A protein and the small-molecule ligand that binds it are described below.
Small molecule (SMILES): Nc1ncnc2c1ncn2[C@@H]1O[C@H](COP(=O)(O)OP(=O)(O)O)C[C@H]1O

Sequence of chain 1.I:
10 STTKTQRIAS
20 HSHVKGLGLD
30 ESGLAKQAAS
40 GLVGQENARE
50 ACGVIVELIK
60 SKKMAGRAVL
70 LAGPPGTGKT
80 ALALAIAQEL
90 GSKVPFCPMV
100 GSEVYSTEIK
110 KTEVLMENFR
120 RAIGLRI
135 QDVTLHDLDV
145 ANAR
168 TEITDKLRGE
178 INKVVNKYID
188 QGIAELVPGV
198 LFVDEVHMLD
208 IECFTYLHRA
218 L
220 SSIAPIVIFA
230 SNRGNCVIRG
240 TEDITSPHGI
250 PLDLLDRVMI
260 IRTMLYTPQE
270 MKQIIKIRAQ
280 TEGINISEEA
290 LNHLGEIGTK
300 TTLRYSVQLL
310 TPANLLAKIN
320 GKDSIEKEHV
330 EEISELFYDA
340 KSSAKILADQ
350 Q

Binding-site contacts:
Ligand atom O1A contacts residue GLY77 of chain 1.I at 3.3 Å.
Ligand atom C2 contacts residue HIS22 of chain 1.I at 3.4 Å.
Ligand atom C5 contacts residue TYR265 of chain 1.I at 3.4 Å (hydrophobic).
Ligand atom O2A contacts residue GLY77 of chain 1.I at 3.0 Å (h-bond).
Ligand atom O3A contacts residue THR79 of chain 1.I at 3.6 Å (h-bond).
Ligand atom C2' contacts residue HIS20 of chain 1.I at 3.4 Å.
Ligand atom C3' contacts residue HIS20 of chain 1.I at 3.5 Å.
Ligand atom C2 contacts residue GLY40 of chain 1.I at 3.4 Å.
Ligand atom O2A contacts residue GLY75 of chain 1.I at 3.3 Å.
Ligand atom N3 contacts residue ILE273 of chain 1.I at 3.6 Å.
Ligand atom O2B contacts residue GLY75 of chain 1.I at 3.3 Å (h-bond).
Ligand atom N1 contacts residue VAL42 of chain 1.I at 3.2 Å (h-bond).
Ligand atom C8 contacts residue GLY77 of chain 1.I at 3.3 Å.
Ligand atom PB contacts residue LYS78 of chain 1.I at 3.6 Å.
Ligand atom PB contacts residue THR79 of chain 1.I at 3.7 Å.
Ligand atom N3 contacts residue HIS22 of chain 1.I at 3.1 Å (h-bond).
Ligand atom O1A contacts residue ALA80 of chain 1.I at 3.3 Å (h-bond).
Ligand atom O3B contacts residue LYS78 of chain 1.I at 3.0 Å (salt-bridge).
Ligand atom C6 contacts residue VAL42 of chain 1.I at 3.7 Å (hydrophobic).
Ligand atom O2B contacts residue GLY77 of chain 1.I at 2.8 Å (h-bond).
Ligand atom C3' contacts residue SER19 of chain 1.I at 3.5 Å.
Ligand atom O3B contacts residue PRO74 of chain 1.I at 3.6 Å.
Ligand atom C6 contacts residue TYR265 of chain 1.I at 3.5 Å (hydrophobic).
Ligand atom N6 contacts residue TYR265 of chain 1.I at 2.8 Å (h-bond).
Ligand atom C8 contacts residue LEU302 of chain 1.I at 3.6 Å (hydrophobic).
Ligand atom O3B contacts residue GLY75 of chain 1.I at 3.1 Å (h-bond).
Ligand atom N7 contacts residue GLY77 of chain 1.I at 3.3 Å.
Ligand atom N7 contacts residue TYR265 of chain 1.I at 2.9 Å (h-bond).
Ligand atom O2B contacts residue LYS78 of chain 1.I at 2.9 Å (salt-bridge).
Ligand atom O1B contacts residue THR79 of chain 1.I at 2.8 Å (h-bond).
Ligand atom O1B contacts residue LYS78 of chain 1.I at 3.2 Å (salt-bridge).
Ligand atom O4' contacts residue LEU302 of chain 1.I at 3.4 Å.
Ligand atom N6 contacts residue VAL42 of chain 1.I at 2.8 Å (h-bond).
Ligand atom O2' contacts residue SER19 of chain 1.I at 3.4 Å (h-bond).
Ligand atom O1A contacts residue HIS20 of chain 1.I at 3.3 Å.
Ligand atom O2B contacts residue THR76 of chain 1.I at 3.0 Å (h-bond).
Ligand atom O2' contacts residue HIS22 of chain 1.I at 3.1 Å.
Ligand atom O5' contacts residue HIS20 of chain 1.I at 3.5 Å.
Ligand atom O2' contacts residue HIS20 of chain 1.I at 3.1 Å (h-bond).
Ligand atom N1 contacts residue LEU41 of chain 1.I at 3.4 Å.